Sequence of chain 4.D:
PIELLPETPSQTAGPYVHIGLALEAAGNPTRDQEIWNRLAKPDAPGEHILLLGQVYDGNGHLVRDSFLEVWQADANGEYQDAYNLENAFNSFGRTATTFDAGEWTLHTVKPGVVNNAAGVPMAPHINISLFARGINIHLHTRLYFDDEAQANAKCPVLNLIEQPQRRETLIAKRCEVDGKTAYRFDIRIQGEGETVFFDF

Binding-site contacts:
Ligand atom C2 contacts residue ARG167 of chain 4.D at 3.8 Å.
Ligand atom C6 contacts residue LEU158 of chain 4.D at 4.2 Å (hydrophobic).
Ligand atom C6 contacts residue ASN152 of chain 4.D at 3.9 Å.
Ligand atom C1 contacts residue ARG167 of chain 4.D at 3.4 Å.
Ligand atom C4 contacts residue GLU168 of chain 4.D at 4.1 Å.
Ligand atom C4 contacts residue ARG167 of chain 4.D at 3.7 Å.
Ligand atom O7 contacts residue ASN152 of chain 4.D at 4.5 Å.
Ligand atom O7 contacts residue ASN159 of chain 4.D at 4.2 Å.
Ligand atom F9 contacts residue ARG167 of chain 4.D at 3.8 Å.
Ligand atom C5 contacts residue ILE171 of chain 4.D at 4.0 Å (hydrophobic).
Ligand atom O7 contacts residue ARG167 of chain 4.D at 3.1 Å (salt-bridge).
Ligand atom C6 contacts residue ALA153 of chain 4.D at 4.4 Å (hydrophobic).
Ligand atom O8 contacts residue ARG167 of chain 4.D at 3.7 Å.
Ligand atom C3 contacts residue GLU168 of chain 4.D at 4.2 Å.
Ligand atom C3 contacts residue ARG167 of chain 4.D at 3.9 Å.
Ligand atom C6 contacts residue ARG167 of chain 4.D at 3.8 Å.
Ligand atom C5 contacts residue LEU158 of chain 4.D at 4.2 Å (hydrophobic).
Ligand atom C5 contacts residue ASN152 of chain 4.D at 4.5 Å.
Ligand atom C2 contacts residue PRO164 of chain 4.D at 4.4 Å (hydrophobic).
Ligand atom C5 contacts residue ARG167 of chain 4.D at 3.7 Å.
Ligand atom O8 contacts residue PRO164 of chain 4.D at 3.6 Å.
Ligand atom C4 contacts residue ILE171 of chain 4.D at 4.3 Å (hydrophobic).
Ligand atom F9 contacts residue ILE171 of chain 4.D at 3.4 Å.
Ligand atom F9 contacts residue GLU168 of chain 4.D at 3.4 Å.
Ligand atom C3 contacts residue PRO164 of chain 4.D at 3.9 Å (hydrophobic).
Ligand atom C4 contacts residue PRO164 of chain 4.D at 4.5 Å (hydrophobic).
Ligand atom O7 contacts residue ALA153 of chain 4.D at 4.0 Å.

This protein binds this small molecule.
Small molecule (SMILES): Oc1ccc(F)cc1O